A small-molecule ligand and the protein it binds are described below.
Small molecule (SMILES): CC(=O)N[C@@H]1[C@@H](O)[C@H](O)[C@@H](CO)O[C@H]1O

Binding-site contacts:
Ligand atom C3 contacts residue ASN119 of chain 1.D at 3.8 Å.
Ligand atom C7 contacts residue ASN119 of chain 1.D at 4.1 Å.
Ligand atom C8 contacts residue GLU116 of chain 1.D at 4.2 Å.
Ligand atom C4 contacts residue ASN119 of chain 1.D at 4.2 Å.
Ligand atom O5 contacts residue ASN119 of chain 1.D at 2.3 Å (h-bond).
Ligand atom C1 contacts residue ASN119 of chain 1.D at 1.4 Å.
Ligand atom N2 contacts residue ASN119 of chain 1.D at 2.9 Å (h-bond).
Ligand atom C5 contacts residue ASN119 of chain 1.D at 3.7 Å.
Ligand atom C2 contacts residue ASN119 of chain 1.D at 2.5 Å.

Sequence of chain 1.D:
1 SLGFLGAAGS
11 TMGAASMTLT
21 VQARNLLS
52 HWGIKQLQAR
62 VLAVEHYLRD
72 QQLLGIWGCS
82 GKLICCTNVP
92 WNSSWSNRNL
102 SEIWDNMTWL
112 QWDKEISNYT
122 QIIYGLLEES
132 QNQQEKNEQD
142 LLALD